Binding-site contacts:
Ligand atom C7 contacts residue ASN277 of chain 1.A at 4.1 Å.
Ligand atom O7 contacts residue ASN279 of chain 1.A at 3.0 Å (h-bond).
Ligand atom C7 contacts residue GLU278 of chain 1.A at 4.1 Å.
Ligand atom C1 contacts residue ASN279 of chain 1.A at 1.4 Å.
Ligand atom C8 contacts residue ASN277 of chain 1.A at 3.7 Å.
Ligand atom C2 contacts residue ASN279 of chain 1.A at 2.5 Å.
Ligand atom N2 contacts residue GLU278 of chain 1.A at 4.0 Å.
Ligand atom C7 contacts residue ASN279 of chain 1.A at 3.2 Å.
Ligand atom C3 contacts residue ASN279 of chain 1.A at 3.8 Å.
Ligand atom C8 contacts residue GLU278 of chain 1.A at 3.2 Å.
Ligand atom N2 contacts residue ASN279 of chain 1.A at 2.9 Å (h-bond).
Ligand atom O7 contacts residue ASN277 of chain 1.A at 3.7 Å.
Ligand atom C5 contacts residue ASN279 of chain 1.A at 3.7 Å.
Ligand atom C8 contacts residue ASN279 of chain 1.A at 4.4 Å.
Ligand atom C4 contacts residue ASN279 of chain 1.A at 4.2 Å.
Ligand atom O5 contacts residue ASN279 of chain 1.A at 2.4 Å (h-bond).

The protein below binds the small molecule below.
Small molecule (SMILES): CC(=O)N[C@@H]1[C@@H](O)[C@H](O)[C@@H](CO)O[C@H]1O

Sequence of chain 1.A:
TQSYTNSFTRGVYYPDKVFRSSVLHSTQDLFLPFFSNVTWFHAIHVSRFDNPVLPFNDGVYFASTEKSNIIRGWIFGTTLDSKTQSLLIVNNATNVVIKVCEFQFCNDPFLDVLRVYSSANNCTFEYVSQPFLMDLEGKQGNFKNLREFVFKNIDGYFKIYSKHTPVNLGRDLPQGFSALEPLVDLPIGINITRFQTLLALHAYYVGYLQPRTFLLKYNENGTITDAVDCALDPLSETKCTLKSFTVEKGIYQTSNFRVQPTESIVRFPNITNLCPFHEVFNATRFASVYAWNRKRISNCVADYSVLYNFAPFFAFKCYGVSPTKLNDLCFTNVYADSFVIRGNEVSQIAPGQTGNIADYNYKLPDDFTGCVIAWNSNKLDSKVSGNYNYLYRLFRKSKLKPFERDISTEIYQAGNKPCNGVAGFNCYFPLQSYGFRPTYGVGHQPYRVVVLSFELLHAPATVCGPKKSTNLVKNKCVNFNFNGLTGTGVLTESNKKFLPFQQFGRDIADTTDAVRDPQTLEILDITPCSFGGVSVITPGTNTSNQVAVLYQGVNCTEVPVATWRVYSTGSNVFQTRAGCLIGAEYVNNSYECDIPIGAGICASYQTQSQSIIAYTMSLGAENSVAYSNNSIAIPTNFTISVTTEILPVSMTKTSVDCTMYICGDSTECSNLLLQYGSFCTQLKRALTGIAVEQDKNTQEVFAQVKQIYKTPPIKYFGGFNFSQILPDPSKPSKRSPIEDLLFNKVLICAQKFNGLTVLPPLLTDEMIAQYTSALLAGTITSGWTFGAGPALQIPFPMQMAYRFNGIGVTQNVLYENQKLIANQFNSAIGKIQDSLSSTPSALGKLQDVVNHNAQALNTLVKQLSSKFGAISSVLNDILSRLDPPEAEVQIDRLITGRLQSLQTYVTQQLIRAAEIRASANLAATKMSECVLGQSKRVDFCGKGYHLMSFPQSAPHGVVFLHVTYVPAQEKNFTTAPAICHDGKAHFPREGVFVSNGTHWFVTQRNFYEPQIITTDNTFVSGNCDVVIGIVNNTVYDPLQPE